Sequence of chain 1.A:
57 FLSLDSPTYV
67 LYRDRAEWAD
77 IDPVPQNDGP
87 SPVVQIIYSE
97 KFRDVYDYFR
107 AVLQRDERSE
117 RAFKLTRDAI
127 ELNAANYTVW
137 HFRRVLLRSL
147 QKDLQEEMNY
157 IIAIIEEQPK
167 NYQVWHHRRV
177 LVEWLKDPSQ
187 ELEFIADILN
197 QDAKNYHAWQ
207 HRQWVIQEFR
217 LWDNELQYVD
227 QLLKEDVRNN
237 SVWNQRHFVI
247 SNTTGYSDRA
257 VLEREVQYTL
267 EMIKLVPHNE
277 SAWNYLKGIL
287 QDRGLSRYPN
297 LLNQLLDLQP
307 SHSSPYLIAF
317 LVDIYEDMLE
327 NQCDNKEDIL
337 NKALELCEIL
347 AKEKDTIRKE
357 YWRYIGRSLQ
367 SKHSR

Sequence of chain 1.B:
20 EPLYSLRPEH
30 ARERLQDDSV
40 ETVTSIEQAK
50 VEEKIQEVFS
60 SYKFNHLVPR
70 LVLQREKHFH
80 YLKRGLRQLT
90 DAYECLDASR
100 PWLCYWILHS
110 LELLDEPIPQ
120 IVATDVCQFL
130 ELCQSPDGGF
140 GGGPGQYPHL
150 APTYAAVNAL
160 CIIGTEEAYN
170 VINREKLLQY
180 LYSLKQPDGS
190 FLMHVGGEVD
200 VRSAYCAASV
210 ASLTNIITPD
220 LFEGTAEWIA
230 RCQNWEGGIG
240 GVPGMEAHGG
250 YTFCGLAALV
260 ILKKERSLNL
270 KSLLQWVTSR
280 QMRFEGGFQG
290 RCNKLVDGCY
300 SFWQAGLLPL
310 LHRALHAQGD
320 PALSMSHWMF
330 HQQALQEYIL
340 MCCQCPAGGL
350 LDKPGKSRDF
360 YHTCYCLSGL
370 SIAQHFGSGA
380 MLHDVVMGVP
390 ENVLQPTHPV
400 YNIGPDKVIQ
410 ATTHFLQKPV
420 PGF

A small-molecule ligand and the protein it binds are described below.
Small molecule (SMILES): CC(C)=CCC/C(C)=C/CC/C(C)=C/CO[P](=O)(O)OP(=O)(O)O

Binding-site contacts:
Ligand atom C11 contacts residue 3PZ1 of chain 1.E at 3.5 Å.
Ligand atom O1B contacts residue ARG290 of chain 1.B at 2.8 Å (salt-bridge).
Ligand atom C5 contacts residue TYR360 of chain 1.B at 3.7 Å (hydrophobic).
Ligand atom C5 contacts residue 3PZ1 of chain 1.E at 3.7 Å.
Ligand atom C14 contacts residue CYS205 of chain 1.B at 4.0 Å (hydrophobic).
Ligand atom C4 contacts residue TYR299 of chain 1.B at 3.3 Å (hydrophobic).
Ligand atom C8 contacts residue 3PZ1 of chain 1.E at 3.9 Å.
Ligand atom C9 contacts residue GLY249 of chain 1.B at 3.8 Å.
Ligand atom O1 contacts residue HIS247 of chain 1.B at 3.6 Å (h-bond).
Ligand atom O2A contacts residue HIS247 of chain 1.B at 3.7 Å.
Ligand atom C9 contacts residue 3PZ1 of chain 1.E at 3.7 Å.
Ligand atom C7 contacts residue GLY249 of chain 1.B at 3.5 Å.
Ligand atom C15 contacts residue CYS205 of chain 1.B at 3.7 Å (hydrophobic).
Ligand atom O1B contacts residue TYR299 of chain 1.B at 3.7 Å.
Ligand atom C3 contacts residue TYR299 of chain 1.B at 3.8 Å (hydrophobic).
Ligand atom C12 contacts residue TRP302 of chain 1.B at 3.8 Å (hydrophobic).
Ligand atom C10 contacts residue ARG201 of chain 1.B at 3.6 Å.
Ligand atom PB contacts residue LYS293 of chain 1.B at 3.6 Å.
Ligand atom C14 contacts residue TRP101 of chain 1.B at 3.9 Å (hydrophobic).
Ligand atom C14 contacts residue ARG201 of chain 1.B at 3.6 Å.
Ligand atom C10 contacts residue TYR250 of chain 1.B at 3.7 Å (hydrophobic).
Ligand atom O2B contacts residue TYR299 of chain 1.B at 2.5 Å (h-bond).
Ligand atom PB contacts residue TYR299 of chain 1.B at 3.6 Å.
Ligand atom PB contacts residue HIS247 of chain 1.B at 3.9 Å.
Ligand atom O1A contacts residue LYS166 of chain 1.A at 3.1 Å (salt-bridge).
Ligand atom O2A contacts residue ARG290 of chain 1.B at 2.6 Å (salt-bridge).
Ligand atom O1B contacts residue LYS293 of chain 1.B at 4.0 Å.
Ligand atom C13 contacts residue CYS253 of chain 1.B at 3.9 Å (hydrophobic).
Ligand atom O3A contacts residue HIS247 of chain 1.B at 3.9 Å.
Ligand atom C7 contacts residue TRP302 of chain 1.B at 3.9 Å (hydrophobic).
Ligand atom C4 contacts residue CYS298 of chain 1.B at 3.7 Å (hydrophobic).
Ligand atom O3B contacts residue LYS293 of chain 1.B at 2.4 Å (salt-bridge).
Ligand atom C15 contacts residue TYR204 of chain 1.B at 3.4 Å (hydrophobic).
Ligand atom C12 contacts residue CYS253 of chain 1.B at 3.5 Å (hydrophobic).
Ligand atom C8 contacts residue GLY249 of chain 1.B at 3.7 Å.
Ligand atom C4 contacts residue 3PZ1 of chain 1.E at 3.5 Å.
Ligand atom O1B contacts residue HIS247 of chain 1.B at 2.8 Å (h-bond).
Ligand atom C9 contacts residue TRP302 of chain 1.B at 4.0 Å (hydrophobic).
Ligand atom C11 contacts residue ARG201 of chain 1.B at 3.6 Å.
Ligand atom O3A contacts residue TYR299 of chain 1.B at 3.6 Å (h-bond).